Sequence of chain 1.B:
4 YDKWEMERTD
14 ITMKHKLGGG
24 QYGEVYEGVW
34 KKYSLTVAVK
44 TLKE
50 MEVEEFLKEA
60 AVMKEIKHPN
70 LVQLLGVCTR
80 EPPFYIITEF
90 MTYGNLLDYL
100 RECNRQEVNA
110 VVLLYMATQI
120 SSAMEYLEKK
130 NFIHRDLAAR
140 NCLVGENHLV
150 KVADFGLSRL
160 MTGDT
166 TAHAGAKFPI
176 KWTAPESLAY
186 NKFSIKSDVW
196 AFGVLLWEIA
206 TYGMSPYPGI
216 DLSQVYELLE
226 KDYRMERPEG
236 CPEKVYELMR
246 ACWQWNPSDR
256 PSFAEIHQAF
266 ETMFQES

A small-molecule ligand and the protein it binds are described below.
Small molecule (SMILES): COc1cc(O)c(C=O)cc1-c1c[nH]c2ncc(-c3cncc(C(=O)N(C)C)c3)cc12

Binding-site contacts:
Ligand atom CAB contacts residue GLY21 of chain 1.B at 3.6 Å.
Ligand atom NAR contacts residue LEU142 of chain 1.B at 3.8 Å.
Ligand atom OAK contacts residue GLY21 of chain 1.B at 3.6 Å (h-bond).
Ligand atom CAO contacts residue ALA41 of chain 1.B at 3.8 Å (hydrophobic).
Ligand atom CBB contacts residue LEU142 of chain 1.B at 3.7 Å (hydrophobic).
Ligand atom CAV contacts residue LYS43 of chain 1.B at 3.7 Å.
Ligand atom CAX contacts residue PHE154 of chain 1.B at 3.5 Å (hydrophobic).
Ligand atom CAW contacts residue PHE154 of chain 1.B at 3.3 Å (hydrophobic).
Ligand atom NAC contacts residue ASN94 of chain 1.B at 3.5 Å (h-bond).
Ligand atom CAX contacts residue LYS43 of chain 1.B at 3.0 Å.
Ligand atom NAN contacts residue MET90 of chain 1.B at 3.0 Å (h-bond).
Ligand atom CAW contacts residue LYS43 of chain 1.B at 2.5 Å.
Ligand atom CAZ contacts residue PHE154 of chain 1.B at 3.7 Å (hydrophobic).
Ligand atom NAR contacts residue GLU88 of chain 1.B at 2.9 Å (salt-bridge).
Ligand atom CAO contacts residue LEU142 of chain 1.B at 3.6 Å (hydrophobic).
Ligand atom CBC contacts residue VAL28 of chain 1.B at 3.8 Å (hydrophobic).
Ligand atom CAI contacts residue THR91 of chain 1.B at 3.6 Å.
Ligand atom CAS contacts residue ALA41 of chain 1.B at 3.6 Å (hydrophobic).
Ligand atom CAF contacts residue LEU20 of chain 1.B at 3.5 Å (hydrophobic).
Ligand atom CBB contacts residue TYR25 of chain 1.B at 3.5 Å (hydrophobic).
Ligand atom NAR contacts residue THR87 of chain 1.B at 3.5 Å (h-bond).
Ligand atom NAN contacts residue PHE89 of chain 1.B at 3.8 Å.
Ligand atom OBA contacts residue LEU142 of chain 1.B at 3.5 Å.
Ligand atom CAV contacts residue PHE154 of chain 1.B at 3.2 Å (hydrophobic).
Ligand atom CAL contacts residue LEU142 of chain 1.B at 3.8 Å (hydrophobic).
Ligand atom CAW contacts residue VAL28 of chain 1.B at 3.7 Å (hydrophobic).
Ligand atom CBC contacts residue PHE154 of chain 1.B at 3.7 Å (hydrophobic).
Ligand atom CAU contacts residue PHE154 of chain 1.B at 3.5 Å (hydrophobic).
Ligand atom CAD contacts residue ASN94 of chain 1.B at 3.7 Å.
Ligand atom CAQ contacts residue LEU20 of chain 1.B at 3.6 Å (hydrophobic).
Ligand atom CAS contacts residue THR87 of chain 1.B at 3.2 Å.
Ligand atom CAS contacts residue GLU88 of chain 1.B at 3.8 Å.
Ligand atom CBC contacts residue LYS43 of chain 1.B at 1.3 Å.
Ligand atom CAM contacts residue MET90 of chain 1.B at 3.5 Å (hydrophobic).
Ligand atom OBE contacts residue LYS43 of chain 1.B at 2.7 Å (salt-bridge).
Ligand atom CAP contacts residue LEU142 of chain 1.B at 3.6 Å (hydrophobic).
Ligand atom CAL contacts residue LEU20 of chain 1.B at 3.7 Å (hydrophobic).
Ligand atom NAR contacts residue ALA41 of chain 1.B at 3.4 Å.
Ligand atom CAQ contacts residue LEU142 of chain 1.B at 3.6 Å (hydrophobic).
Ligand atom CAI contacts residue GLY93 of chain 1.B at 3.6 Å.